Sequence of chain 55.C:
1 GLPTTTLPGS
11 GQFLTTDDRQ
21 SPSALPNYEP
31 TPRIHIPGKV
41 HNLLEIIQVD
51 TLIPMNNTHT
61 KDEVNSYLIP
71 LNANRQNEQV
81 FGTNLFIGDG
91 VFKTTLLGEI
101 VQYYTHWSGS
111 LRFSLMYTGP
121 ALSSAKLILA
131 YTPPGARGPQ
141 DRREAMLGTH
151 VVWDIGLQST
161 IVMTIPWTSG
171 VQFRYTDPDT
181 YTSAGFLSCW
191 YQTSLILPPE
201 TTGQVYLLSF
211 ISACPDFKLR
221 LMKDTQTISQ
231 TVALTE

Sequence of chain 55.A:
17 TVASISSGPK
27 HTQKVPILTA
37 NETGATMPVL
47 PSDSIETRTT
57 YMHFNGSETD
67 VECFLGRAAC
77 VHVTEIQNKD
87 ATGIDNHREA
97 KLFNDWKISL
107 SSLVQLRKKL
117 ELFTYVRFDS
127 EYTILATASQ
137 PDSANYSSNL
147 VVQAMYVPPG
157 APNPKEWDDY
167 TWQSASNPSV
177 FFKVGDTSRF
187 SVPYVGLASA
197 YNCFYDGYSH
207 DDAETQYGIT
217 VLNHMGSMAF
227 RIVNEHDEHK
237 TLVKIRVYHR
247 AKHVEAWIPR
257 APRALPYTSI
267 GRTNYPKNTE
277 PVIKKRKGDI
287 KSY

Binding-site contacts:
Ligand atom O1B contacts residue ILE104 of chain 55.A at 3.8 Å.
Ligand atom N2 contacts residue PRO174 of chain 55.A at 3.9 Å.
Ligand atom C4C contacts residue ILE104 of chain 55.A at 3.7 Å (hydrophobic).
Ligand atom C3C contacts residue VAL188 of chain 55.A at 3.3 Å (hydrophobic).
Ligand atom C5C contacts residue ILE104 of chain 55.A at 3.6 Å (hydrophobic).
Ligand atom C31 contacts residue VAL176 of chain 55.A at 3.3 Å (hydrophobic).
Ligand atom C7C contacts residue TYR128 of chain 55.A at 3.6 Å (hydrophobic).
Ligand atom C3 contacts residue PRO174 of chain 55.A at 3.8 Å (hydrophobic).
Ligand atom C3B contacts residue MET221 of chain 55.A at 4.0 Å (hydrophobic).
Ligand atom N2 contacts residue ALA24 of chain 55.C at 3.4 Å.
Ligand atom C2B contacts residue MET221 of chain 55.A at 3.6 Å (hydrophobic).
Ligand atom O1B contacts residue TYR128 of chain 55.A at 3.9 Å.
Ligand atom C3 contacts residue PHE186 of chain 55.A at 3.8 Å (hydrophobic).
Ligand atom C5 contacts residue TYR152 of chain 55.A at 3.8 Å (hydrophobic).
Ligand atom C31 contacts residue PRO174 of chain 55.A at 3.4 Å (hydrophobic).
Ligand atom C4 contacts residue MET224 of chain 55.A at 3.8 Å (hydrophobic).
Ligand atom O1 contacts residue VAL188 of chain 55.A at 3.8 Å.
Ligand atom O1 contacts residue ALA24 of chain 55.C at 3.6 Å.
Ligand atom C6C contacts residue VAL191 of chain 55.A at 3.2 Å (hydrophobic).
Ligand atom C31 contacts residue SER175 of chain 55.A at 3.6 Å.
Ligand atom C7C contacts residue TYR197 of chain 55.A at 3.8 Å (hydrophobic).
Ligand atom C4C contacts residue TYR152 of chain 55.A at 3.8 Å (hydrophobic).
Ligand atom C4 contacts residue PHE186 of chain 55.A at 3.6 Å (hydrophobic).
Ligand atom C3C contacts residue TYR128 of chain 55.A at 3.9 Å (hydrophobic).
Ligand atom C5B contacts residue TYR197 of chain 55.A at 3.7 Å (hydrophobic).
Ligand atom C1B contacts residue MET221 of chain 55.A at 4.0 Å (hydrophobic).
Ligand atom C2C contacts residue VAL188 of chain 55.A at 3.2 Å (hydrophobic).
Ligand atom O1B contacts residue MET221 of chain 55.A at 3.4 Å.
Ligand atom C31 contacts residue ALA150 of chain 55.A at 3.5 Å (hydrophobic).
Ligand atom C5C contacts residue TYR128 of chain 55.A at 3.5 Å (hydrophobic).
Ligand atom O1 contacts residue TYR152 of chain 55.A at 3.9 Å.
Ligand atom N2 contacts residue PHE186 of chain 55.A at 3.7 Å.
Ligand atom C6B contacts residue TYR197 of chain 55.A at 3.6 Å (hydrophobic).
Ligand atom C1C contacts residue TYR152 of chain 55.A at 4.0 Å (hydrophobic).
Ligand atom C4 contacts residue TYR152 of chain 55.A at 3.9 Å (hydrophobic).
Ligand atom CM1 contacts residue SER107 of chain 55.A at 3.6 Å.
Ligand atom C6C contacts residue MET221 of chain 55.A at 3.7 Å (hydrophobic).
Ligand atom O1 contacts residue PHE186 of chain 55.A at 3.5 Å.
Ligand atom C5B contacts residue LEU106 of chain 55.A at 3.7 Å (hydrophobic).
Ligand atom C5 contacts residue PHE186 of chain 55.A at 3.5 Å (hydrophobic).

The small molecule below binds the protein below.
Small molecule (SMILES): Cc1cc(CCCCCCCOc2ccc(C3=N[C@@H](C)CO3)cc2)on1